Binding-site contacts:
Ligand atom C1 contacts residue GLN154 of chain 2.A at 4.3 Å.
Ligand atom C5 contacts residue ASN156 of chain 2.A at 3.8 Å.
Ligand atom C2 contacts residue ASN156 of chain 2.A at 2.5 Å.
Ligand atom C1 contacts residue ASN156 of chain 2.A at 1.5 Å.
Ligand atom C4 contacts residue GLN154 of chain 2.A at 4.2 Å.
Ligand atom C4 contacts residue ASN156 of chain 2.A at 4.3 Å.
Ligand atom C5 contacts residue GLN154 of chain 2.A at 3.5 Å.
Ligand atom C6 contacts residue GLN154 of chain 2.A at 3.6 Å.
Ligand atom O5 contacts residue GLN154 of chain 2.A at 4.0 Å.
Ligand atom O7 contacts residue ASN156 of chain 2.A at 3.0 Å (h-bond).
Ligand atom C6 contacts residue GLN154 of chain 2.A at 4.4 Å.
Ligand atom C3 contacts residue ASN156 of chain 2.A at 3.9 Å.
Ligand atom C8 contacts residue ASN156 of chain 2.A at 3.2 Å.
Ligand atom C5 contacts residue GLN154 of chain 2.A at 4.4 Å.
Ligand atom C7 contacts residue ASN156 of chain 2.A at 3.2 Å.
Ligand atom O5 contacts residue ASN156 of chain 2.A at 2.4 Å (h-bond).
Ligand atom N2 contacts residue ASN156 of chain 2.A at 2.9 Å (h-bond).

A protein and the small-molecule ligand that binds it are described below.
Small molecule (SMILES): CC(=O)N[C@H]1[C@H](O[C@H]2[C@H](O)[C@@H](NC(C)=O)CO[C@@H]2CO[C@@H]2O[C@@H](C)[C@@H](O)[C@@H](O)[C@@H]2O)O[C@H](CO)[C@@H](O)[C@@H]1O

Sequence of chain 2.A:
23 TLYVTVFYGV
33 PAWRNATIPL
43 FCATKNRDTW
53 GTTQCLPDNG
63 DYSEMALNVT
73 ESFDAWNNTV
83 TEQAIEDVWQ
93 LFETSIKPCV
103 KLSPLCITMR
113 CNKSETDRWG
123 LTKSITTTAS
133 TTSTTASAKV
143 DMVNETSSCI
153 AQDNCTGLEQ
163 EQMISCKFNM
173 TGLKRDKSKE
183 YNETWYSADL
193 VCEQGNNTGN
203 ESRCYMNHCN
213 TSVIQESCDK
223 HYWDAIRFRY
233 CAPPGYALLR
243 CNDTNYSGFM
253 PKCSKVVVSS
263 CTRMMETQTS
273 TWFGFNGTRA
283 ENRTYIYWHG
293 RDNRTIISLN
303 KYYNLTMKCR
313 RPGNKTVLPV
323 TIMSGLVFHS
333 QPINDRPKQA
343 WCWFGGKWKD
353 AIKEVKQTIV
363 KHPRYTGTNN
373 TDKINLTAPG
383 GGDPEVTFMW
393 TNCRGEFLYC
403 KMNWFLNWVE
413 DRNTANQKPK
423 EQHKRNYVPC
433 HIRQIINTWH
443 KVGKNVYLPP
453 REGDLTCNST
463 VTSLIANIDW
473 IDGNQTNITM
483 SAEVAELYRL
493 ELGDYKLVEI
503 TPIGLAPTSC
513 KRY